A small-molecule ligand and the protein it binds are described below.
Small molecule (SMILES): C[C@@H](O[C@@H]1[C@@H](N)[C@H](O)O[C@H](CO)[C@H]1O)C(=O)O

Sequence of chain 1.D:
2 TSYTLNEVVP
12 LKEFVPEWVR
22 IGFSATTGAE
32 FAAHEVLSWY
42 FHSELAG

Sequence of chain 1.C:
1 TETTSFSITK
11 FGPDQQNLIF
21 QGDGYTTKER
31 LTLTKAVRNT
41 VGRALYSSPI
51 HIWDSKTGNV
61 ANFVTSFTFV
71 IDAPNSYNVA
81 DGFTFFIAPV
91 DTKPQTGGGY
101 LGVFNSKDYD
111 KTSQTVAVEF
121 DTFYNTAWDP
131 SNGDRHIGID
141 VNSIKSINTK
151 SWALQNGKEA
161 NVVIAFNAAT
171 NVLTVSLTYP

Binding-site contacts:
Ligand atom C4 contacts residue ASP81 of chain 1.C at 3.5 Å.
Ligand atom C9 contacts residue GLY97 of chain 1.C at 3.9 Å.
Ligand atom C6 contacts residue ASP81 of chain 1.C at 3.6 Å.
Ligand atom C8 contacts residue TYR100 of chain 1.C at 4.1 Å (hydrophobic).
Ligand atom C4 contacts residue GLY99 of chain 1.C at 3.6 Å.
Ligand atom C9 contacts residue ASN125 of chain 1.C at 4.0 Å.
Ligand atom C5 contacts residue ASP81 of chain 1.C at 4.0 Å.
Ligand atom O3 contacts residue ASN125 of chain 1.C at 3.9 Å.
Ligand atom O6 contacts residue GLU31 of chain 1.D at 3.3 Å (salt-bridge).
Ligand atom C7 contacts residue ASN125 of chain 1.C at 3.9 Å.
Ligand atom C9 contacts residue TRP128 of chain 1.C at 3.5 Å (hydrophobic).
Ligand atom C9 contacts residue GLY98 of chain 1.C at 3.8 Å.
Ligand atom O8 contacts residue TYR100 of chain 1.C at 3.4 Å.
Ligand atom O4 contacts residue ASP81 of chain 1.C at 2.7 Å (salt-bridge).
Ligand atom C6 contacts residue GLU31 of chain 1.D at 4.0 Å.
Ligand atom O1 contacts residue ALA30 of chain 1.D at 3.5 Å (h-bond).
Ligand atom O5 contacts residue GLY29 of chain 1.D at 3.7 Å.
Ligand atom C7 contacts residue GLY99 of chain 1.C at 3.5 Å.
Ligand atom O6 contacts residue ASP81 of chain 1.C at 2.9 Å (salt-bridge).
Ligand atom O4 contacts residue PHE123 of chain 1.C at 3.4 Å.
Ligand atom O5 contacts residue ALA30 of chain 1.D at 3.0 Å (h-bond).
Ligand atom O6 contacts residue ALA30 of chain 1.D at 3.1 Å (h-bond).
Ligand atom C9 contacts residue GLY99 of chain 1.C at 2.8 Å.
Ligand atom C3 contacts residue ASN125 of chain 1.C at 3.8 Å.
Ligand atom C5 contacts residue PHE123 of chain 1.C at 3.7 Å (hydrophobic).
Ligand atom C4 contacts residue ASN125 of chain 1.C at 3.8 Å.
Ligand atom O6 contacts residue ALA80 of chain 1.C at 3.3 Å.
Ligand atom O3 contacts residue GLY98 of chain 1.C at 3.7 Å.
Ligand atom O6 contacts residue GLY29 of chain 1.D at 3.2 Å.
Ligand atom C5 contacts residue ALA30 of chain 1.D at 4.0 Å (hydrophobic).
Ligand atom O3 contacts residue GLY99 of chain 1.C at 3.0 Å (h-bond).
Ligand atom O4 contacts residue ASN125 of chain 1.C at 2.8 Å (h-bond).
Ligand atom O4 contacts residue GLY99 of chain 1.C at 3.3 Å (h-bond).
Ligand atom C9 contacts residue TYR100 of chain 1.C at 3.3 Å (hydrophobic).
Ligand atom C3 contacts residue GLY99 of chain 1.C at 3.8 Å.
Ligand atom O8 contacts residue THR96 of chain 1.C at 4.1 Å.
Ligand atom C6 contacts residue ALA30 of chain 1.D at 4.0 Å (hydrophobic).
Ligand atom C6 contacts residue ALA80 of chain 1.C at 3.7 Å (hydrophobic).
Ligand atom C1 contacts residue ALA30 of chain 1.D at 3.8 Å (hydrophobic).
Ligand atom C6 contacts residue PHE123 of chain 1.C at 3.5 Å (hydrophobic).